Sequence of chain 1.A:
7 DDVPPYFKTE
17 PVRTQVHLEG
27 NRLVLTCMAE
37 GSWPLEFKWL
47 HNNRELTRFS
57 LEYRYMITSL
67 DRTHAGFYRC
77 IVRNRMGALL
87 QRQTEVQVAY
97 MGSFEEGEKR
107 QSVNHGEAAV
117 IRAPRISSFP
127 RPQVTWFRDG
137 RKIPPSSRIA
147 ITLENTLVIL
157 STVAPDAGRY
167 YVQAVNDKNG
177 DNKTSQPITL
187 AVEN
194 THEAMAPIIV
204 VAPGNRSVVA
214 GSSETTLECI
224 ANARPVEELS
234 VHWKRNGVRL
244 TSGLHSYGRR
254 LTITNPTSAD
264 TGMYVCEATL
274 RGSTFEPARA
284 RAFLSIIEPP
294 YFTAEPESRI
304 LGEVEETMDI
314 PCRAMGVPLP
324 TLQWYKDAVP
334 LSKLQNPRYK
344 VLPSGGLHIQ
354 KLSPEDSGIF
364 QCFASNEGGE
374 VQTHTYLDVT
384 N

Binding-site contacts:
Ligand atom C5 contacts residue PHE286 of chain 1.A at 3.9 Å (hydrophobic).
Ligand atom C7 contacts residue ASN208 of chain 1.A at 3.7 Å.
Ligand atom C1 contacts residue ASN208 of chain 1.A at 1.4 Å.
Ligand atom C3 contacts residue ASN208 of chain 1.A at 3.8 Å.
Ligand atom O5 contacts residue PHE286 of chain 1.A at 3.5 Å.
Ligand atom C1 contacts residue PHE286 of chain 1.A at 3.5 Å (hydrophobic).
Ligand atom O5 contacts residue ASN208 of chain 1.A at 2.4 Å (h-bond).
Ligand atom C8 contacts residue ASN208 of chain 1.A at 4.0 Å.
Ligand atom C5 contacts residue ASN208 of chain 1.A at 3.7 Å.
Ligand atom C2 contacts residue ASN208 of chain 1.A at 2.4 Å.
Ligand atom N2 contacts residue ASN208 of chain 1.A at 2.9 Å (h-bond).
Ligand atom C4 contacts residue ASN208 of chain 1.A at 4.2 Å.
Ligand atom O6 contacts residue PHE286 of chain 1.A at 4.3 Å.

This protein binds this small molecule.
Small molecule (SMILES): CC(=O)N[C@@H]1[C@@H](O)[C@H](O)[C@@H](CO)O[C@H]1O